Binding-site contacts:
Ligand atom O3 contacts residue ARG56 of chain 10.C at 3.9 Å.
Ligand atom O2S contacts residue ARG56 of chain 10.C at 4.1 Å.
Ligand atom O6S contacts residue ASN88 of chain 10.C at 3.9 Å.
Ligand atom S2 contacts residue ARG135 of chain 6.B at 4.0 Å.
Ligand atom O4S contacts residue ARG56 of chain 10.C at 2.5 Å (salt-bridge).
Ligand atom O3 contacts residue LYS193 of chain 6.A at 2.8 Å (salt-bridge).
Ligand atom C6 contacts residue ARG135 of chain 6.B at 3.8 Å.
Ligand atom S1 contacts residue ASP59 of chain 10.C at 3.7 Å.
Ligand atom C4 contacts residue LYS193 of chain 6.A at 3.4 Å.
Ligand atom O3S contacts residue THR134 of chain 6.B at 3.3 Å (h-bond).
Ligand atom C6 contacts residue THR134 of chain 6.B at 3.5 Å.
Ligand atom O3 contacts residue ASP59 of chain 10.C at 4.0 Å.
Ligand atom C2 contacts residue LYS193 of chain 6.A at 3.6 Å.
Ligand atom O2S contacts residue ASP58 of chain 10.C at 2.3 Å (salt-bridge).
Ligand atom C3 contacts residue LYS193 of chain 6.A at 3.6 Å.
Ligand atom O5 contacts residue ARG135 of chain 6.B at 3.2 Å.
Ligand atom O6 contacts residue LYS193 of chain 6.A at 3.5 Å.
Ligand atom O5S contacts residue ARG135 of chain 6.B at 3.6 Å.
Ligand atom O1S contacts residue ASP59 of chain 10.C at 3.0 Å.
Ligand atom O2S contacts residue ASP59 of chain 10.C at 3.2 Å.
Ligand atom O6 contacts residue ARG135 of chain 6.B at 3.6 Å.
Ligand atom C3 contacts residue ARG56 of chain 10.C at 3.9 Å.
Ligand atom O6S contacts residue ARG56 of chain 10.C at 3.7 Å.
Ligand atom N2 contacts residue ARG56 of chain 10.C at 3.9 Å.
Ligand atom O6S contacts residue ARG135 of chain 6.B at 3.7 Å.
Ligand atom S2 contacts residue ASN88 of chain 10.C at 4.0 Å.
Ligand atom C5 contacts residue THR134 of chain 6.B at 3.9 Å.
Ligand atom S2 contacts residue ARG56 of chain 10.C at 3.4 Å (salt-bridge).
Ligand atom O3S contacts residue LYS193 of chain 6.A at 3.1 Å (salt-bridge).
Ligand atom O5 contacts residue LYS193 of chain 6.A at 3.6 Å.
Ligand atom C5 contacts residue ARG135 of chain 6.B at 4.1 Å.
Ligand atom O5S contacts residue ARG56 of chain 10.C at 3.6 Å (salt-bridge).
Ligand atom O4 contacts residue THR195 of chain 6.A at 3.7 Å.
Ligand atom O5S contacts residue ASN88 of chain 10.C at 3.0 Å (h-bond).
Ligand atom O1 contacts residue ASP133 of chain 6.B at 4.1 Å.
Ligand atom O1S contacts residue ASP58 of chain 10.C at 4.1 Å.
Ligand atom O6B contacts residue LYS193 of chain 6.A at 4.1 Å.
Ligand atom O6S contacts residue LYS193 of chain 6.A at 3.4 Å.
Ligand atom C1 contacts residue ASP133 of chain 6.B at 4.0 Å.
Ligand atom S1 contacts residue ASP58 of chain 10.C at 3.7 Å.

Sequence of chain 6.A:
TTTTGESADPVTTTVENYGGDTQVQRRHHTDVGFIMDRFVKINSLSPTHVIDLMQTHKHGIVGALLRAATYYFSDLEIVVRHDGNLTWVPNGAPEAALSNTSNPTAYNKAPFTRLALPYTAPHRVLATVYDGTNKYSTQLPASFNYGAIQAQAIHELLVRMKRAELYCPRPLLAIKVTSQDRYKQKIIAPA

This small molecule binds to this protein.
Small molecule (SMILES): O=C(O)[C@@H]1O[C@@H](O[C@H]2[C@H](O)[C@@H](NS(=O)(=O)O)[C@@H](O)O[C@@H]2COS(=O)(=O)O)[C@H](OS(=O)(=O)O)[C@@H](O)[C@@H]1O[C@H]1O[C@H](COS(=O)(=O)O)[C@@H](O)[C@H](O)[C@H]1NS(=O)(=O)O

Sequence of chain 6.B:
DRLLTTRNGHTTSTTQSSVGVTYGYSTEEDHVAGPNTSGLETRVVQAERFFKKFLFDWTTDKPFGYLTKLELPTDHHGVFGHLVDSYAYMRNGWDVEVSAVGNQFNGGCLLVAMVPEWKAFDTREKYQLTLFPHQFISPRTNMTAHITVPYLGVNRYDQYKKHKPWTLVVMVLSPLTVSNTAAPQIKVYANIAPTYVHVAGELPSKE

Sequence of chain 10.C:
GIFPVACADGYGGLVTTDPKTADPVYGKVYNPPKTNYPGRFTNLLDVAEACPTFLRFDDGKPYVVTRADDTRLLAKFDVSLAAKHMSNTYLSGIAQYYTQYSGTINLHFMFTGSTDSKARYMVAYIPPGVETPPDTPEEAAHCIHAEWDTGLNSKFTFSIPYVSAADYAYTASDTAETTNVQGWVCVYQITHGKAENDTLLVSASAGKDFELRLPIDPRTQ